Sequence of chain 1.D:
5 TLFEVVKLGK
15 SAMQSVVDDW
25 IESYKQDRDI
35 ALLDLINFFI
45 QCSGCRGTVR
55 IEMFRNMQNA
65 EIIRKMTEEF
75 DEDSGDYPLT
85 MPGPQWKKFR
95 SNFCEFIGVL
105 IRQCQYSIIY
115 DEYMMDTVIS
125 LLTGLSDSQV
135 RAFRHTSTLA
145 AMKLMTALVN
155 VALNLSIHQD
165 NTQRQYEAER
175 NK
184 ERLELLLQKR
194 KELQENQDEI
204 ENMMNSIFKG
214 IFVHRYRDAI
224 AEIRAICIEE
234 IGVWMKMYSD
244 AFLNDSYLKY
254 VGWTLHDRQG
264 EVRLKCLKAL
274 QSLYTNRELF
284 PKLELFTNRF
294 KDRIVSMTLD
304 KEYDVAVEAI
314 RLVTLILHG

Binding-site contacts:
Ligand atom C13 contacts residue MET61 of chain 1.D at 2.9 Å (hydrophobic).
Ligand atom C12 contacts residue GLN62 of chain 1.D at 4.0 Å.
Ligand atom C11 contacts residue GLN62 of chain 1.D at 3.8 Å.
Ligand atom F1 contacts residue ASN63 of chain 1.D at 3.3 Å.
Ligand atom C4 contacts residue MET61 of chain 1.D at 3.9 Å (hydrophobic).
Ligand atom C10 contacts residue GLN62 of chain 1.D at 3.0 Å.
Ligand atom C6 contacts residue ARG59 of chain 1.D at 3.9 Å.
Ligand atom C1 contacts residue GLN62 of chain 1.D at 4.0 Å.
Ligand atom C2 contacts residue ILE40 of chain 1.D at 4.0 Å (hydrophobic).
Ligand atom C2 contacts residue THR121 of chain 1.D at 4.0 Å.
Ligand atom C7 contacts residue ARG59 of chain 1.D at 3.9 Å.
Ligand atom C4 contacts residue PHE58 of chain 1.D at 3.4 Å (hydrophobic).
Ligand atom C7 contacts residue GLN62 of chain 1.D at 4.0 Å.
Ligand atom C1 contacts residue ASN63 of chain 1.D at 3.7 Å.
Ligand atom C11 contacts residue ARG59 of chain 1.D at 3.9 Å.
Ligand atom C14 contacts residue ASN63 of chain 1.D at 3.5 Å.
Ligand atom C6 contacts residue PHE58 of chain 1.D at 3.8 Å (hydrophobic).
Ligand atom C1 contacts residue ILE40 of chain 1.D at 4.0 Å (hydrophobic).
Ligand atom C3 contacts residue PHE58 of chain 1.D at 3.4 Å (hydrophobic).
Ligand atom C7 contacts residue MET61 of chain 1.D at 3.9 Å (hydrophobic).
Ligand atom C12 contacts residue MET61 of chain 1.D at 3.6 Å (hydrophobic).
Ligand atom N1 contacts residue MET61 of chain 1.D at 3.7 Å.
Ligand atom C11 contacts residue MET61 of chain 1.D at 4.0 Å (hydrophobic).
Ligand atom C6 contacts residue MET61 of chain 1.D at 3.9 Å (hydrophobic).
Ligand atom C14 contacts residue MET61 of chain 1.D at 3.5 Å (hydrophobic).
Ligand atom C14 contacts residue GLN62 of chain 1.D at 3.4 Å.
Ligand atom F1 contacts residue ILE40 of chain 1.D at 3.8 Å.
Ligand atom C12 contacts residue ARG59 of chain 1.D at 3.1 Å.
Ligand atom C11 contacts residue ASN60 of chain 1.D at 4.0 Å.
Ligand atom C13 contacts residue PHE58 of chain 1.D at 3.5 Å (hydrophobic).
Ligand atom C12 contacts residue ASN60 of chain 1.D at 4.0 Å.
Ligand atom F1 contacts residue ILE66 of chain 1.D at 4.0 Å.
Ligand atom C9 contacts residue GLN62 of chain 1.D at 3.0 Å.
Ligand atom N1 contacts residue PHE58 of chain 1.D at 4.1 Å.
Ligand atom C5 contacts residue PHE58 of chain 1.D at 3.5 Å (hydrophobic).
Ligand atom C2 contacts residue PHE58 of chain 1.D at 4.0 Å (hydrophobic).
Ligand atom C8 contacts residue GLN62 of chain 1.D at 3.7 Å.
Ligand atom C14 contacts residue ILE66 of chain 1.D at 3.4 Å (hydrophobic).
Ligand atom C5 contacts residue TYR117 of chain 1.D at 3.8 Å (hydrophobic).
Ligand atom C13 contacts residue GLN62 of chain 1.D at 3.6 Å.

A protein and the small-molecule ligand that binds it are described below.
Small molecule (SMILES): Fc1ccc(CNCc2ccccc2)cc1